A small-molecule ligand and the protein it binds are described below.
Small molecule (SMILES): CC(=O)N[C@@H]1[C@@H](O)[C@H](O)[C@@H](CO)O[C@H]1O

Sequence of chain 1.A:
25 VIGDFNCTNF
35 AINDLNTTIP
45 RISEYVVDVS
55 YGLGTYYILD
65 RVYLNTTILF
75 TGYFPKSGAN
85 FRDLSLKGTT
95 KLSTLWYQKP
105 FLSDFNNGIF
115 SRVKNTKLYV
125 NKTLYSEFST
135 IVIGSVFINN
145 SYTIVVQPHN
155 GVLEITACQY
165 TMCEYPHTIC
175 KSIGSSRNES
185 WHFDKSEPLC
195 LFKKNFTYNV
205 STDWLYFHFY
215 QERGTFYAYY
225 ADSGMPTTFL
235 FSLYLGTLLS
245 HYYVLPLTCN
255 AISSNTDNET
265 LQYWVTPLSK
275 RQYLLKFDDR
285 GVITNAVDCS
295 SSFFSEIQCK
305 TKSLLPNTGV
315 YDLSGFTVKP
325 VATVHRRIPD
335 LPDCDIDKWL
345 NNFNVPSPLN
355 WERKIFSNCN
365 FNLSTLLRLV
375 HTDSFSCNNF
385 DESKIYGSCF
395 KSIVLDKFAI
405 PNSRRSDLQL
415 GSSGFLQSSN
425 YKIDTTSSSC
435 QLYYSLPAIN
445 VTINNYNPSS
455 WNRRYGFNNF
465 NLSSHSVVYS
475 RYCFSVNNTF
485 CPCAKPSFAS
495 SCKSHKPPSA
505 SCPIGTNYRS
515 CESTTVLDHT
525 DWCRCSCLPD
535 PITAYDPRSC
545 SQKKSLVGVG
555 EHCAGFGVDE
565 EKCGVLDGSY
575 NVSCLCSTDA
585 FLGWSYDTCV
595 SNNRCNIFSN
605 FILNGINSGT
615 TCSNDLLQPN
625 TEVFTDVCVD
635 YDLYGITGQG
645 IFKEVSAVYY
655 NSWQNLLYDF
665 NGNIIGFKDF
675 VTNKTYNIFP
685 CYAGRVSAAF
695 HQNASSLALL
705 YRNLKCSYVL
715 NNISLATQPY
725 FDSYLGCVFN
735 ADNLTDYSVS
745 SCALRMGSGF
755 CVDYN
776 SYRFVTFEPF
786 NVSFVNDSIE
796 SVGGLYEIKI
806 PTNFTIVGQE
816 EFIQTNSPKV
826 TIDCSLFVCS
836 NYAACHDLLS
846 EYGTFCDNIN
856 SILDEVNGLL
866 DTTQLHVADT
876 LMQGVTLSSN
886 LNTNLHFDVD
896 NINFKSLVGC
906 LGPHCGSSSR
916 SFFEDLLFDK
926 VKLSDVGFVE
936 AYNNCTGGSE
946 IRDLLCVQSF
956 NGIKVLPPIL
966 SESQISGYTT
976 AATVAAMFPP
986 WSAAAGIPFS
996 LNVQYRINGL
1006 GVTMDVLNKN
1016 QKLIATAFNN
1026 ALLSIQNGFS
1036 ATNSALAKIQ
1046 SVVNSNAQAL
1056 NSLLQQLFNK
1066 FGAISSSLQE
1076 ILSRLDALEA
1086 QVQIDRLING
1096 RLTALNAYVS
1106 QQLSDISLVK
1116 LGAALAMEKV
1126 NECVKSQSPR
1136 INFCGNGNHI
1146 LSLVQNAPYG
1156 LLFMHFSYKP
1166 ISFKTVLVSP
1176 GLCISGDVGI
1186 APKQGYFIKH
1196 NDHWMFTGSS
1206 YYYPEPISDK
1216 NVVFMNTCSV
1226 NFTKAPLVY

Binding-site contacts:
Ligand atom O7 contacts residue PHE484 of chain 1.A at 3.9 Å.
Ligand atom C8 contacts residue CYS544 of chain 1.A at 4.2 Å (hydrophobic).
Ligand atom N2 contacts residue ASN481 of chain 1.A at 2.9 Å (h-bond).
Ligand atom O5 contacts residue ASN481 of chain 1.A at 2.4 Å (h-bond).
Ligand atom C7 contacts residue ASN481 of chain 1.A at 3.7 Å.
Ligand atom C7 contacts residue LYS547 of chain 1.A at 3.9 Å.
Ligand atom O7 contacts residue LYS547 of chain 1.A at 3.3 Å (salt-bridge).
Ligand atom C7 contacts residue SER545 of chain 1.A at 4.0 Å.
Ligand atom C8 contacts residue ASN481 of chain 1.A at 4.1 Å.
Ligand atom C3 contacts residue ASN481 of chain 1.A at 3.8 Å.
Ligand atom C1 contacts residue ASN481 of chain 1.A at 1.4 Å.
Ligand atom C8 contacts residue PHE484 of chain 1.A at 3.6 Å (hydrophobic).
Ligand atom C2 contacts residue ASN481 of chain 1.A at 2.5 Å.
Ligand atom O7 contacts residue SER545 of chain 1.A at 3.1 Å (h-bond).
Ligand atom O7 contacts residue CYS544 of chain 1.A at 3.1 Å (h-bond).
Ligand atom C5 contacts residue ASN481 of chain 1.A at 3.7 Å.
Ligand atom N2 contacts residue LYS547 of chain 1.A at 3.6 Å (salt-bridge).
Ligand atom C4 contacts residue ASN481 of chain 1.A at 4.2 Å.
Ligand atom C7 contacts residue CYS544 of chain 1.A at 4.0 Å (hydrophobic).
Ligand atom C7 contacts residue PHE484 of chain 1.A at 3.9 Å (hydrophobic).